Sequence of chain 1.G:
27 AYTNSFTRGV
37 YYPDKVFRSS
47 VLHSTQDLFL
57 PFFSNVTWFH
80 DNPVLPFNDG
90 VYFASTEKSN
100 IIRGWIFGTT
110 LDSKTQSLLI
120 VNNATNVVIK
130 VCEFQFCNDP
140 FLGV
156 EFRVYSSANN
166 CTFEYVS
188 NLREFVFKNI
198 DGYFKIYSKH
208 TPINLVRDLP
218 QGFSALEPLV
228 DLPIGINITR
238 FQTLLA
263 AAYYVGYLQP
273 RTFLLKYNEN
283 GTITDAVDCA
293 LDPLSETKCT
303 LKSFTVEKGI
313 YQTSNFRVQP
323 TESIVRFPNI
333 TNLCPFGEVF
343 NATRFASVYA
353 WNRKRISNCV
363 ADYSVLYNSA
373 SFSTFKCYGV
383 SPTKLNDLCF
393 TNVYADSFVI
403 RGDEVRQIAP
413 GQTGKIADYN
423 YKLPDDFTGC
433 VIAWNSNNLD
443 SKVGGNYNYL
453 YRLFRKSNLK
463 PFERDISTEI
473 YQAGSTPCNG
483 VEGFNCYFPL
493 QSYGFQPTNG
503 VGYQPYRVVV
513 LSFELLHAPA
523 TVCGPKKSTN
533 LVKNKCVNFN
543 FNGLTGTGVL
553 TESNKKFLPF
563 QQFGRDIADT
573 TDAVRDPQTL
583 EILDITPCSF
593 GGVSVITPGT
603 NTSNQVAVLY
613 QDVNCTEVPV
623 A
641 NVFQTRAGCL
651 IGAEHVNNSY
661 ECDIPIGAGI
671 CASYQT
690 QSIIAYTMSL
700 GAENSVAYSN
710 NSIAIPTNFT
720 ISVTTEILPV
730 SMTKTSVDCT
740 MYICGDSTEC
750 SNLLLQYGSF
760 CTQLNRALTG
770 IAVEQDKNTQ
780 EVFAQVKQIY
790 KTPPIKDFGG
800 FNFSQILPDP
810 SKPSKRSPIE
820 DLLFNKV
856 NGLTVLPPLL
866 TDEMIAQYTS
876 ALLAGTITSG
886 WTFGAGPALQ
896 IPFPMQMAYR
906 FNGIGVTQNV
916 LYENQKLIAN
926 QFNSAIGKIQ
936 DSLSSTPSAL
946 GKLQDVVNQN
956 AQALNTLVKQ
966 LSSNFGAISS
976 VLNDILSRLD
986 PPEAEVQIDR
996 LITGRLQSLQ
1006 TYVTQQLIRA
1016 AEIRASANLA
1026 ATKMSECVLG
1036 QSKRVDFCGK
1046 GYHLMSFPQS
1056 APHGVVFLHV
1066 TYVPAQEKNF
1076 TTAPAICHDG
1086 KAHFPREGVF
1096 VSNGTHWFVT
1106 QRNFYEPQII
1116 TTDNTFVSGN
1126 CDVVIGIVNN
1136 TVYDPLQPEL

A protein and the small-molecule ligand that binds it are described below.
Small molecule (SMILES): CC(=O)N[C@@H]1[C@@H](O)[C@H](O)[C@@H](CO)O[C@H]1O

Binding-site contacts:
Ligand atom C1 contacts residue TYR28 of chain 1.G at 3.4 Å (hydrophobic).
Ligand atom C7 contacts residue ASN61 of chain 1.G at 3.1 Å.
Ligand atom O6 contacts residue TYR28 of chain 1.G at 3.9 Å.
Ligand atom O5 contacts residue ASN61 of chain 1.G at 2.3 Å (h-bond).
Ligand atom N2 contacts residue ASN61 of chain 1.G at 2.4 Å (h-bond).
Ligand atom C3 contacts residue ASN61 of chain 1.G at 3.8 Å.
Ligand atom C2 contacts residue ASN61 of chain 1.G at 2.5 Å.
Ligand atom O6 contacts residue ASN61 of chain 1.G at 4.4 Å.
Ligand atom C8 contacts residue ASN61 of chain 1.G at 3.4 Å.
Ligand atom O5 contacts residue TYR28 of chain 1.G at 3.4 Å.
Ligand atom C1 contacts residue ASN61 of chain 1.G at 1.4 Å.
Ligand atom C5 contacts residue ASN61 of chain 1.G at 3.6 Å.
Ligand atom C6 contacts residue TYR28 of chain 1.G at 3.8 Å (hydrophobic).
Ligand atom C4 contacts residue ASN61 of chain 1.G at 4.2 Å.
Ligand atom O7 contacts residue ASN61 of chain 1.G at 4.1 Å.
Ligand atom C5 contacts residue TYR28 of chain 1.G at 3.5 Å (hydrophobic).